Sequence of chain 1.B:
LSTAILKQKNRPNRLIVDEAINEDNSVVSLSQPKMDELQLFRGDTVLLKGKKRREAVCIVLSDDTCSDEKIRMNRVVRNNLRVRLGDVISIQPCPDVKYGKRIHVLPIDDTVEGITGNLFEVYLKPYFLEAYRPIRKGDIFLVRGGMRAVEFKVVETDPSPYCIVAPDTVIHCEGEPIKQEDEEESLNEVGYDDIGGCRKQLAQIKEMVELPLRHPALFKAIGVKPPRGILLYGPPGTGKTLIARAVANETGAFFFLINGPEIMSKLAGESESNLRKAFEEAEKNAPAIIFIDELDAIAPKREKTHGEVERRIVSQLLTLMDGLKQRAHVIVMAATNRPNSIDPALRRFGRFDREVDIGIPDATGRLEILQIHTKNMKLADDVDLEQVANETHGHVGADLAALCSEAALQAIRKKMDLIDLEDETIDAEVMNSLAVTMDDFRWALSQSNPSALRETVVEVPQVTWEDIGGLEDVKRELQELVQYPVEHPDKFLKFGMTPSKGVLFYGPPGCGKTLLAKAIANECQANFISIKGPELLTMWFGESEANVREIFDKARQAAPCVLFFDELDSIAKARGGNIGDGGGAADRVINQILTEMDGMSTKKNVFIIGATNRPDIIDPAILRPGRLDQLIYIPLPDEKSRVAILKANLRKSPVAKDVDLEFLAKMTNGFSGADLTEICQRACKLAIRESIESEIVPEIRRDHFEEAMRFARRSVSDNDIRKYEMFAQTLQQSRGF

A small-molecule ligand and the protein it binds are described below.
Small molecule (SMILES): Nc1ncnc2c1ncn2[C@@H]1O[C@H](COP(=O)(O)OP(=O)(O)OP(O)(O)=S)[C@@H](O)[C@H]1O

Binding-site contacts:
Ligand atom O1B contacts residue GLY265 of chain 1.C at 3.7 Å.
Ligand atom O1B contacts residue LYS266 of chain 1.C at 3.0 Å (salt-bridge).
Ligand atom O1B contacts residue THR267 of chain 1.C at 3.0 Å (h-bond).
Ligand atom O1B contacts residue MG1 of chain 1.R at 3.4 Å.
Ligand atom C2 contacts residue LEU268 of chain 1.C at 3.8 Å (hydrophobic).
Ligand atom PB contacts residue GLY265 of chain 1.C at 3.5 Å.
Ligand atom N6 contacts residue GLY222 of chain 1.C at 2.8 Å (h-bond).
Ligand atom N7 contacts residue GLY265 of chain 1.C at 3.5 Å.
Ligand atom C8 contacts residue THR264 of chain 1.C at 3.6 Å.
Ligand atom O2B contacts residue GLY263 of chain 1.C at 3.3 Å (h-bond).
Ligand atom PG contacts residue MG1 of chain 1.R at 3.3 Å.
Ligand atom O2B contacts residue THR264 of chain 1.C at 2.9 Å (h-bond).
Ligand atom O2G contacts residue MG1 of chain 1.R at 2.3 Å.
Ligand atom C4 contacts residue LEU268 of chain 1.C at 3.7 Å (hydrophobic).
Ligand atom O2A contacts residue GLY265 of chain 1.C at 3.1 Å.
Ligand atom C8 contacts residue GLY423 of chain 1.C at 3.7 Å.
Ligand atom O2B contacts residue LYS266 of chain 1.C at 2.7 Å (salt-bridge).
Ligand atom N1 contacts residue GLY222 of chain 1.C at 3.8 Å.
Ligand atom O2A contacts residue LYS266 of chain 1.C at 3.5 Å (salt-bridge).
Ligand atom N7 contacts residue THR264 of chain 1.C at 2.9 Å (h-bond).
Ligand atom O2G contacts residue THR267 of chain 1.C at 3.7 Å.
Ligand atom S1G contacts residue PHE375 of chain 1.B at 3.8 Å.
Ligand atom C2 contacts residue HIS399 of chain 1.C at 3.7 Å.
Ligand atom C8 contacts residue GLY263 of chain 1.C at 3.8 Å.
Ligand atom C8 contacts residue GLY265 of chain 1.C at 3.5 Å.
Ligand atom O2A contacts residue THR267 of chain 1.C at 3.0 Å (h-bond).
Ligand atom N6 contacts residue ILE395 of chain 1.C at 3.7 Å.
Ligand atom O3A contacts residue GLY263 of chain 1.C at 3.5 Å.
Ligand atom O2B contacts residue GLY265 of chain 1.C at 2.4 Å (h-bond).
Ligand atom PB contacts residue LYS266 of chain 1.C at 3.3 Å.
Ligand atom N3 contacts residue HIS399 of chain 1.C at 3.1 Å (h-bond).
Ligand atom O3G contacts residue MG1 of chain 1.R at 3.2 Å.
Ligand atom N7 contacts residue GLY423 of chain 1.C at 3.8 Å.
Ligand atom O2A contacts residue LEU268 of chain 1.C at 3.3 Å (h-bond).
Ligand atom N3 contacts residue LEU268 of chain 1.C at 3.7 Å.
Ligand atom O3B contacts residue GLY263 of chain 1.C at 2.9 Å (h-bond).
Ligand atom PA contacts residue GLY265 of chain 1.C at 3.8 Å.
Ligand atom O4' contacts residue ALA424 of chain 1.C at 3.6 Å (h-bond).
Ligand atom O3A contacts residue GLY265 of chain 1.C at 3.3 Å (h-bond).
Ligand atom PB contacts residue GLY263 of chain 1.C at 3.6 Å.

Sequence of chain 1.C:
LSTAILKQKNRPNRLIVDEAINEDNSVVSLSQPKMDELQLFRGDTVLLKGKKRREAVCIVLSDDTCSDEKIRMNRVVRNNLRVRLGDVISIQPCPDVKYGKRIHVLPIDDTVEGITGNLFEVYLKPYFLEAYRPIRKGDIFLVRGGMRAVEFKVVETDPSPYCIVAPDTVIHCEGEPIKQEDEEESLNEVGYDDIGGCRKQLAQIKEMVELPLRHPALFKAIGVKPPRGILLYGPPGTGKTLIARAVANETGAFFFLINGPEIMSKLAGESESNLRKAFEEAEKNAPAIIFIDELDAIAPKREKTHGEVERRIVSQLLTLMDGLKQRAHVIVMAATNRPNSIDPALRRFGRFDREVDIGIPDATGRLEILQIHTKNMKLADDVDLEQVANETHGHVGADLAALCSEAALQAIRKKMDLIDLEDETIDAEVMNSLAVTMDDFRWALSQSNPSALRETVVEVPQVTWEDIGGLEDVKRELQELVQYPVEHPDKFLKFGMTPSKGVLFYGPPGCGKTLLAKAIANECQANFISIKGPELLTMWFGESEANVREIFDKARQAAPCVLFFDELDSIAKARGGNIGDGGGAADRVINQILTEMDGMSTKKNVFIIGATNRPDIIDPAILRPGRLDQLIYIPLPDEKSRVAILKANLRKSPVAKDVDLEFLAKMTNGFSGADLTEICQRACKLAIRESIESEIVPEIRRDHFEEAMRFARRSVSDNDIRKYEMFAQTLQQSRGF